Binding-site contacts:
Ligand atom C2 contacts residue ASN603 of chain 1.I at 2.4 Å.
Ligand atom C8 contacts residue ASN603 of chain 1.I at 4.5 Å.
Ligand atom O7 contacts residue THR604 of chain 1.I at 3.9 Å.
Ligand atom O6 contacts residue ASN603 of chain 1.I at 3.8 Å.
Ligand atom N2 contacts residue ASN603 of chain 1.I at 2.7 Å (h-bond).
Ligand atom C4 contacts residue ASN603 of chain 1.I at 4.2 Å.
Ligand atom C5 contacts residue ASN603 of chain 1.I at 3.7 Å.
Ligand atom O5 contacts residue ASN603 of chain 1.I at 2.4 Å (h-bond).
Ligand atom C7 contacts residue ASN603 of chain 1.I at 3.5 Å.
Ligand atom C3 contacts residue ASN603 of chain 1.I at 3.7 Å.
Ligand atom C1 contacts residue ASN603 of chain 1.I at 1.4 Å.
Ligand atom O7 contacts residue ASN603 of chain 1.I at 3.6 Å (h-bond).

Sequence of chain 1.I:
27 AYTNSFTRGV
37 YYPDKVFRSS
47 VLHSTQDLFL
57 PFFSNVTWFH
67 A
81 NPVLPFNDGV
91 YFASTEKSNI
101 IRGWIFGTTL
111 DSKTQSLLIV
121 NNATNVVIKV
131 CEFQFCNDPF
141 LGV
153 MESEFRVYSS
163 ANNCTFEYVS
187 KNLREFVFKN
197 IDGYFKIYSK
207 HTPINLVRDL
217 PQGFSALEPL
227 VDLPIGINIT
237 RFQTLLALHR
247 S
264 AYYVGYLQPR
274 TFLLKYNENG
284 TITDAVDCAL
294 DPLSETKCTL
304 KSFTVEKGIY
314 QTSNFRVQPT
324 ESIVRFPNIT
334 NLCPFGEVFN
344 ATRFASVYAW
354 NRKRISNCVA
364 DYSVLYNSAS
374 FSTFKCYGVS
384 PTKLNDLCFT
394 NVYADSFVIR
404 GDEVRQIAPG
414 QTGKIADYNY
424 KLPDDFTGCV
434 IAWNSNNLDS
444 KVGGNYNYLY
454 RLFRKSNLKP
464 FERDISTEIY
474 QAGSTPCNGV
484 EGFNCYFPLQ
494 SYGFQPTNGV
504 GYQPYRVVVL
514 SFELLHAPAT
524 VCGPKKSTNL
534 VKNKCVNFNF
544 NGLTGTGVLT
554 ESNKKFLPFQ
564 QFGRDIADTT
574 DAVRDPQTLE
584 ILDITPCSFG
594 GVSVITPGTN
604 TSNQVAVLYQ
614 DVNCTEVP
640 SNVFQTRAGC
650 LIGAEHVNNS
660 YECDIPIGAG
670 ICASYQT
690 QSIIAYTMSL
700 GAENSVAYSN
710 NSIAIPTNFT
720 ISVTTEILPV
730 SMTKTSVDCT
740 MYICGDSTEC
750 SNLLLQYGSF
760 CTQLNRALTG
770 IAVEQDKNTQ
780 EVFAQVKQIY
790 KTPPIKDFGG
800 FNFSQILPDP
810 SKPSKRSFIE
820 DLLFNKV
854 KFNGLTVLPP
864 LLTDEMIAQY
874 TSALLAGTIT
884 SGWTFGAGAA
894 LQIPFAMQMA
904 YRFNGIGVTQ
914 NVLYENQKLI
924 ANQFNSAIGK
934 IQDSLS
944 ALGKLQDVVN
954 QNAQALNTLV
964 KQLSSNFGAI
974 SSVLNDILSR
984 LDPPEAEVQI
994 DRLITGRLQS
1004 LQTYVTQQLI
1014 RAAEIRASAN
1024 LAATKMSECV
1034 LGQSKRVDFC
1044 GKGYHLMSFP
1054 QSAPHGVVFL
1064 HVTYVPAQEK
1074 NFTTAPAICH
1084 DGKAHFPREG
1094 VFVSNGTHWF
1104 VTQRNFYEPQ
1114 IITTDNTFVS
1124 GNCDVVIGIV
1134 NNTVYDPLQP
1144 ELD

A small-molecule ligand and the protein it binds are described below.
Small molecule (SMILES): CC(=O)N[C@@H]1[C@@H](O)[C@H](O)[C@@H](CO)O[C@H]1O